A small-molecule ligand and the protein it binds are described below.
Small molecule (SMILES): CC(=O)N[C@@H]1[C@@H](O)[C@H](O)[C@@H](CO)O[C@H]1O

Binding-site contacts:
Ligand atom C1 contacts residue ASN72 of chain 1.E at 1.4 Å.
Ligand atom C3 contacts residue ASN72 of chain 1.E at 3.8 Å.
Ligand atom C5 contacts residue ASN72 of chain 1.E at 3.6 Å.
Ligand atom N2 contacts residue ASN72 of chain 1.E at 2.5 Å (h-bond).
Ligand atom O7 contacts residue ASN72 of chain 1.E at 4.3 Å.
Ligand atom C4 contacts residue ASN72 of chain 1.E at 4.2 Å.
Ligand atom C2 contacts residue ASN72 of chain 1.E at 2.5 Å.
Ligand atom O5 contacts residue ASN72 of chain 1.E at 2.3 Å (h-bond).
Ligand atom C8 contacts residue ASN72 of chain 1.E at 3.6 Å.
Ligand atom C7 contacts residue ASN72 of chain 1.E at 3.3 Å.

Sequence of chain 1.E:
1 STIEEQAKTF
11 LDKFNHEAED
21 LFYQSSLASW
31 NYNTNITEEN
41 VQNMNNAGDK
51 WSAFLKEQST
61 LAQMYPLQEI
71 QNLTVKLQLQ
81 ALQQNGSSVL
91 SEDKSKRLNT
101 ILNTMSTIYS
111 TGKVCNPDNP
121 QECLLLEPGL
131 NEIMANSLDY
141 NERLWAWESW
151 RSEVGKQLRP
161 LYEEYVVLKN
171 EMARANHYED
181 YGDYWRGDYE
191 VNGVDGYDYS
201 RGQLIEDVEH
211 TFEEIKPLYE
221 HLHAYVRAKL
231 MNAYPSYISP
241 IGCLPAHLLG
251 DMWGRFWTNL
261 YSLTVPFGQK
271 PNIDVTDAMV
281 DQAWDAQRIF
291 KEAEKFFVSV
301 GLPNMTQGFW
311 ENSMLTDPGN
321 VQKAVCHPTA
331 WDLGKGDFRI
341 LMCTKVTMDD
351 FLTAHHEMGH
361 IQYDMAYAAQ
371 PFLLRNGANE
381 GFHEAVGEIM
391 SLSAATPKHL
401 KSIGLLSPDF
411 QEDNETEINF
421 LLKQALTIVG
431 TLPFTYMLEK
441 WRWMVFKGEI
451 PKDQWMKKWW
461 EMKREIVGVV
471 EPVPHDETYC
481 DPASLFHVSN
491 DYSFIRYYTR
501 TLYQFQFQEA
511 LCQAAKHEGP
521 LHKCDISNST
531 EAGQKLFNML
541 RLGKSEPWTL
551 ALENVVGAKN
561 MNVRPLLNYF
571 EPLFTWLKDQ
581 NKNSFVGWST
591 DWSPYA